This small molecule binds to this protein.
Small molecule (SMILES): CC(=O)N[C@@H]1[C@@H](O)[C@H](O)[C@@H](CO)O[C@H]1O

Sequence of chain 1.A:
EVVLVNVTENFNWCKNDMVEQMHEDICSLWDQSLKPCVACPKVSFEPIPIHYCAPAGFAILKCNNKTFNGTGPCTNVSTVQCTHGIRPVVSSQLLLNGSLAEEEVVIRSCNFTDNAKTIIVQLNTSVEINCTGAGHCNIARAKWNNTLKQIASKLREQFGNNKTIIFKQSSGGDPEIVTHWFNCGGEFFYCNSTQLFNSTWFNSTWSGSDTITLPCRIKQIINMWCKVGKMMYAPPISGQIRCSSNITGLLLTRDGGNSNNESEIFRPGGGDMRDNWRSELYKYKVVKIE

Binding-site contacts:
Ligand atom C1 contacts residue THR132 of chain 1.A at 4.1 Å.
Ligand atom C5 contacts residue ASN130 of chain 1.A at 3.5 Å.
Ligand atom C1 contacts residue ASN130 of chain 1.A at 1.4 Å.
Ligand atom C4 contacts residue ASN130 of chain 1.A at 4.0 Å.
Ligand atom O5 contacts residue ASN130 of chain 1.A at 2.2 Å (h-bond).
Ligand atom C3 contacts residue ASN130 of chain 1.A at 3.6 Å.
Ligand atom C5 contacts residue THR132 of chain 1.A at 4.0 Å.
Ligand atom N2 contacts residue ASN130 of chain 1.A at 2.8 Å (h-bond).
Ligand atom C1 contacts residue ASP133 of chain 1.A at 4.1 Å.
Ligand atom C6 contacts residue THR132 of chain 1.A at 4.0 Å.
Ligand atom O6 contacts residue THR132 of chain 1.A at 4.2 Å.
Ligand atom C8 contacts residue ASN130 of chain 1.A at 3.5 Å.
Ligand atom C2 contacts residue ASN130 of chain 1.A at 2.2 Å.
Ligand atom C6 contacts residue ASP133 of chain 1.A at 4.5 Å.
Ligand atom O5 contacts residue ASP133 of chain 1.A at 3.4 Å.
Ligand atom O6 contacts residue ASP133 of chain 1.A at 3.8 Å.
Ligand atom O5 contacts residue THR132 of chain 1.A at 4.0 Å.
Ligand atom C7 contacts residue ASN130 of chain 1.A at 3.5 Å.
Ligand atom C5 contacts residue ASP133 of chain 1.A at 4.5 Å.